Binding-site contacts:
Ligand atom C01 contacts residue CIY1 of chain 1.I at 0.2 Å.
Ligand atom C10 contacts residue FER1 of chain 1.F at 0.2 Å.
Ligand atom O14 contacts residue FER1 of chain 1.F at 1.0 Å.
Ligand atom O05 contacts residue FER1 of chain 1.F at 0.6 Å (h-bond).
Ligand atom C09 contacts residue FER1 of chain 1.F at 0.9 Å.
Ligand atom C08 contacts residue FER1 of chain 1.F at 1.1 Å.
Ligand atom C07 contacts residue CIY1 of chain 1.I at 0.1 Å.
Ligand atom C07 contacts residue FER1 of chain 1.F at 0.7 Å.
Ligand atom C06 contacts residue CIY1 of chain 1.I at 0.1 Å.
Ligand atom C03 contacts residue CIY1 of chain 1.I at 0.1 Å.
Ligand atom C09 contacts residue CIY1 of chain 1.I at 0.1 Å.
Ligand atom C04 contacts residue V551 of chain 1.G at 0.1 Å.
Ligand atom C06 contacts residue V551 of chain 1.G at 0.1 Å.
Ligand atom C13 contacts residue FER1 of chain 1.F at 1.1 Å.
Ligand atom C12 contacts residue FER1 of chain 1.F at 0.6 Å.
Ligand atom C11 contacts residue V551 of chain 1.G at 0.1 Å.
Ligand atom C08 contacts residue CIY1 of chain 1.I at 0.1 Å.
Ligand atom C10 contacts residue CIY1 of chain 1.I at 0.2 Å.
Ligand atom C06 contacts residue FER1 of chain 1.F at 1.2 Å.
Ligand atom C12 contacts residue CIY1 of chain 1.I at 0.3 Å.
Ligand atom C12 contacts residue V551 of chain 1.G at 1.6 Å.
Ligand atom O02 contacts residue FER1 of chain 1.F at 0.7 Å (h-bond).
Ligand atom C08 contacts residue V551 of chain 1.G at 0.1 Å.
Ligand atom C09 contacts residue V551 of chain 1.G at 0.1 Å.
Ligand atom O02 contacts residue CIY1 of chain 1.I at 0.1 Å (h-bond).
Ligand atom C07 contacts residue V551 of chain 1.G at 0.1 Å.
Ligand atom O02 contacts residue V551 of chain 1.G at 0.1 Å (h-bond).
Ligand atom C03 contacts residue FER1 of chain 1.F at 0.9 Å.
Ligand atom C11 contacts residue FER1 of chain 1.F at 1.4 Å.
Ligand atom O05 contacts residue V551 of chain 1.G at 0.1 Å (h-bond).
Ligand atom C01 contacts residue FER1 of chain 1.F at 2.1 Å.
Ligand atom C11 contacts residue CIY1 of chain 1.I at 0.2 Å.
Ligand atom O14 contacts residue CIY1 of chain 1.I at 0.4 Å (h-bond).
Ligand atom C04 contacts residue CIY1 of chain 1.I at 0.1 Å.
Ligand atom C10 contacts residue V551 of chain 1.G at 0.1 Å.
Ligand atom C13 contacts residue CIY1 of chain 1.I at 1.2 Å.
Ligand atom O05 contacts residue CIY1 of chain 1.I at 0.1 Å (h-bond).
Ligand atom C01 contacts residue V551 of chain 1.G at 0.1 Å.
Ligand atom C04 contacts residue FER1 of chain 1.F at 0.8 Å.
Ligand atom C03 contacts residue V551 of chain 1.G at 0.1 Å.

The protein below binds the small molecule below.
Small molecule (SMILES): COc1cc(/C=C/C(C)=O)ccc1O

Sequence of chain 1.A:
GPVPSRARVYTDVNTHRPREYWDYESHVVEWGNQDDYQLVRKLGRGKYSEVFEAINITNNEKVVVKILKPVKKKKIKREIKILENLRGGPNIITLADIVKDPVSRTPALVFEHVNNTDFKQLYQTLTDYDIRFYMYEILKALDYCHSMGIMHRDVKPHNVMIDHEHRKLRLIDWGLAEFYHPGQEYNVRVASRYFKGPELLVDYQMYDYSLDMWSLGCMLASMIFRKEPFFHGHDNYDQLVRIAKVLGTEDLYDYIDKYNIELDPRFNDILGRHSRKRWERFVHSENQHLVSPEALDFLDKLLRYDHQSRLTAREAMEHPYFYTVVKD